Binding-site contacts:
Ligand atom C5 contacts residue SER803 of chain 1.B at 4.0 Å.
Ligand atom C4 contacts residue ASN801 of chain 1.B at 4.3 Å.
Ligand atom C7 contacts residue ASN801 of chain 1.B at 3.4 Å.
Ligand atom N2 contacts residue ASN801 of chain 1.B at 2.9 Å (h-bond).
Ligand atom C1 contacts residue SER803 of chain 1.B at 4.0 Å.
Ligand atom C5 contacts residue ASN801 of chain 1.B at 3.8 Å.
Ligand atom O7 contacts residue ASN801 of chain 1.B at 3.5 Å (h-bond).
Ligand atom C8 contacts residue ASN801 of chain 1.B at 4.5 Å.
Ligand atom O5 contacts residue ASN801 of chain 1.B at 2.5 Å (h-bond).
Ligand atom O6 contacts residue SER803 of chain 1.B at 4.2 Å.
Ligand atom C3 contacts residue ASN801 of chain 1.B at 3.8 Å.
Ligand atom C1 contacts residue ASN801 of chain 1.B at 1.4 Å.
Ligand atom O6 contacts residue GLN804 of chain 1.B at 3.8 Å.
Ligand atom O5 contacts residue SER803 of chain 1.B at 4.0 Å.
Ligand atom C2 contacts residue ASN801 of chain 1.B at 2.5 Å.

A protein and the small-molecule ligand that binds it are described below.
Small molecule (SMILES): CC(=O)N[C@H]1[C@H](O[C@H]2[C@H](O)[C@@H](NC(C)=O)CO[C@@H]2CO)O[C@H](CO)[C@@H](O[C@@H]2O[C@H](CO)[C@@H](O)[C@H](O)[C@@H]2O)[C@@H]1O

Sequence of chain 1.B:
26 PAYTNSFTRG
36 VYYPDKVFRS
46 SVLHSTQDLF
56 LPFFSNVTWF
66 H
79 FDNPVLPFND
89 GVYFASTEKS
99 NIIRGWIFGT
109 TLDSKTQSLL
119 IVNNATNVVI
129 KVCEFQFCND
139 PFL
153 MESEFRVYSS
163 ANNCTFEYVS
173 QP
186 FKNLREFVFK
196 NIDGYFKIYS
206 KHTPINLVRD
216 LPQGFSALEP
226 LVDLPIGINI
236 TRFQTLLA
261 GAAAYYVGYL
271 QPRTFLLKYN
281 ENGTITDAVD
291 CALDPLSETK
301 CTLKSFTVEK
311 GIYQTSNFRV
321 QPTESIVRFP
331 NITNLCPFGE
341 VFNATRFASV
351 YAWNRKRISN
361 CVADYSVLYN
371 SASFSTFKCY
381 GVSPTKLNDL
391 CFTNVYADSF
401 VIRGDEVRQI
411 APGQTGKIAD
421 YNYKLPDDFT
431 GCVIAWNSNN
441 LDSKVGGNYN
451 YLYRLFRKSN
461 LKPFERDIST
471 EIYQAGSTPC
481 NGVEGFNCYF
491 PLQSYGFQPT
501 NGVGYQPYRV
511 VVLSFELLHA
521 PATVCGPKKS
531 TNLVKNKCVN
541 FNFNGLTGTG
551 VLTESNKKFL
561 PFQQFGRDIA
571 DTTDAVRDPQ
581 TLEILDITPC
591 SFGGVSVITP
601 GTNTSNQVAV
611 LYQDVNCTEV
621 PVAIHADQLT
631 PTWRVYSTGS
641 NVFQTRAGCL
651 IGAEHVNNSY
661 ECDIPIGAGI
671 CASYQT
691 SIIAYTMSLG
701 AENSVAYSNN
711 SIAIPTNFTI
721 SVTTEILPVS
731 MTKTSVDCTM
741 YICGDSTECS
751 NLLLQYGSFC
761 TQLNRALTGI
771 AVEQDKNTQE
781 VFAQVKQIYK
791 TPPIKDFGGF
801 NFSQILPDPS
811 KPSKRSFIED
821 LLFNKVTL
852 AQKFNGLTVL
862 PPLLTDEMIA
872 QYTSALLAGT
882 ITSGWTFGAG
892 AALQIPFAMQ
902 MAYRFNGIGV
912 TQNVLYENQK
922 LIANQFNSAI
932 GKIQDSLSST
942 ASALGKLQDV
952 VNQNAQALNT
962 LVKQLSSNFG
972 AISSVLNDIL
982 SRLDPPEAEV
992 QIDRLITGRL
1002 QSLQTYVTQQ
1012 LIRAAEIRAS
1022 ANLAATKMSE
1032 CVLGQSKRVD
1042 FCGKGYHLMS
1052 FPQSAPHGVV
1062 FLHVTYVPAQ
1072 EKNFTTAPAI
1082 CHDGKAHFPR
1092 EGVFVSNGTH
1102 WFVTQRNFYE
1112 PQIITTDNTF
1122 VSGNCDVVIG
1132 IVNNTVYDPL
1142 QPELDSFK